This protein binds this small molecule.
Small molecule (SMILES): CC(=O)N[C@@H]1[C@@H](O)[C@H](O)[C@@H](CO)O[C@H]1O

Binding-site contacts:
Ligand atom C5 contacts residue ASN1069 of chain 1.A at 3.7 Å.
Ligand atom C6 contacts residue ALA701 of chain 1.A at 3.9 Å (hydrophobic).
Ligand atom O5 contacts residue ASN1069 of chain 1.A at 2.4 Å (h-bond).
Ligand atom C3 contacts residue ASN1069 of chain 1.A at 3.8 Å.
Ligand atom C5 contacts residue ALA701 of chain 1.A at 4.1 Å (hydrophobic).
Ligand atom C4 contacts residue ASN1069 of chain 1.A at 4.2 Å.
Ligand atom O4 contacts residue ALA701 of chain 1.A at 4.4 Å.
Ligand atom O7 contacts residue ASN1069 of chain 1.A at 4.4 Å.
Ligand atom C8 contacts residue LYS1068 of chain 1.A at 4.0 Å.
Ligand atom C1 contacts residue ASN1069 of chain 1.A at 1.4 Å.
Ligand atom N2 contacts residue ASN1069 of chain 1.A at 2.9 Å (h-bond).
Ligand atom C7 contacts residue ASN1069 of chain 1.A at 3.9 Å.
Ligand atom C8 contacts residue GLU1067 of chain 1.A at 3.3 Å.
Ligand atom C2 contacts residue ASN1069 of chain 1.A at 2.5 Å.
Ligand atom O6 contacts residue ASN1069 of chain 1.A at 3.8 Å.
Ligand atom C6 contacts residue ASN1069 of chain 1.A at 4.4 Å.

Sequence of chain 1.A:
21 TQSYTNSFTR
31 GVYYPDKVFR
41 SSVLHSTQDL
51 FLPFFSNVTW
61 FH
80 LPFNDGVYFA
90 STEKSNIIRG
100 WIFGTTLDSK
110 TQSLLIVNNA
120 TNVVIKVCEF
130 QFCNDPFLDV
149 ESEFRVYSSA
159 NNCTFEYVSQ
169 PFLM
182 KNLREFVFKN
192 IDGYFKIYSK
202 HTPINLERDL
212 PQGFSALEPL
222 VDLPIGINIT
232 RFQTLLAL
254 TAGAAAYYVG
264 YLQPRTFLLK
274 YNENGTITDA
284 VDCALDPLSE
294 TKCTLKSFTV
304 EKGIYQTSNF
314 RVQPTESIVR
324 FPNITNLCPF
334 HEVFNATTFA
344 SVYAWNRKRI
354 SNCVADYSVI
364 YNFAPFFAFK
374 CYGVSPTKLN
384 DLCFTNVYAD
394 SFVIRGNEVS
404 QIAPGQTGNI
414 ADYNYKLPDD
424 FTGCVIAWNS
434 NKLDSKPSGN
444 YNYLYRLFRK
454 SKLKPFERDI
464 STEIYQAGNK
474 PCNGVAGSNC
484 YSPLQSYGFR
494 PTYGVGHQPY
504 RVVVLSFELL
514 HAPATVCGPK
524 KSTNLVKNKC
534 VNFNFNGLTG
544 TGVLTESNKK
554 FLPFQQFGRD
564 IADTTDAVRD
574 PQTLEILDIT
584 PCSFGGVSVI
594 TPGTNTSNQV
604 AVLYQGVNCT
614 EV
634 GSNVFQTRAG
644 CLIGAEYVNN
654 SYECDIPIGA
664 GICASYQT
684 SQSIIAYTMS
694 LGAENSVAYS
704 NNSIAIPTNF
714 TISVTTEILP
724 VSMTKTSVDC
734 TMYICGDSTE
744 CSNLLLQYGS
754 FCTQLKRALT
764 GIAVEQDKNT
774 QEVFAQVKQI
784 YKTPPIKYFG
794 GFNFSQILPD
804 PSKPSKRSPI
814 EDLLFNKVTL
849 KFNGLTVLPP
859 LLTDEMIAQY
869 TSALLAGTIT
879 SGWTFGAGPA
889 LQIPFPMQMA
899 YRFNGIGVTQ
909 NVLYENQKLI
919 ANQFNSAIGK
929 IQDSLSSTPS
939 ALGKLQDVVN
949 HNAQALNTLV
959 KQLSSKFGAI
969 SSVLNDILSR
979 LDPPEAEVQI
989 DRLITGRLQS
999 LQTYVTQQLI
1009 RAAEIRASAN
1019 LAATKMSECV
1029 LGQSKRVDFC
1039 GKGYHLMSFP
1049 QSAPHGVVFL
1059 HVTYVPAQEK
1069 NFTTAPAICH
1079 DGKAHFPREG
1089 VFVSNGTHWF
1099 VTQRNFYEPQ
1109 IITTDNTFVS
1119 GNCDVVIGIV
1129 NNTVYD